Binding-site contacts:
Ligand atom P contacts residue ARG145 of chain 1.VA at 3.7 Å.
Ligand atom C3' contacts residue ILE42 of chain 1.WA at 3.7 Å (hydrophobic).
Ligand atom OP2 contacts residue HIS149 of chain 1.VA at 3.3 Å.
Ligand atom OP1 contacts residue ARG145 of chain 1.VA at 2.3 Å (salt-bridge).
Ligand atom OP1 contacts residue ILE42 of chain 1.WA at 4.1 Å.
Ligand atom N6 contacts residue PHE190 of chain 1.WA at 3.5 Å.
Ligand atom C2' contacts residue ARG155 of chain 1.VA at 3.1 Å.
Ligand atom N4 contacts residue TYR113 of chain 1.VA at 3.8 Å.
Ligand atom N1 contacts residue PHE190 of chain 1.WA at 3.7 Å.
Ligand atom C4 contacts residue PHE190 of chain 1.WA at 3.4 Å (hydrophobic).
Ligand atom C7 contacts residue TYR237 of chain 1.WA at 4.1 Å (hydrophobic).
Ligand atom C2' contacts residue LYS154 of chain 1.VA at 3.6 Å.
Ligand atom OP1 contacts residue ARG235 of chain 1.WA at 3.1 Å (salt-bridge).
Ligand atom C7 contacts residue LEU40 of chain 1.WA at 3.5 Å (hydrophobic).
Ligand atom C5' contacts residue ILE42 of chain 1.WA at 3.8 Å (hydrophobic).
Ligand atom C5 contacts residue PHE190 of chain 1.WA at 3.3 Å (hydrophobic).
Ligand atom OP2 contacts residue ARG235 of chain 1.WA at 2.5 Å (salt-bridge).
Ligand atom O3' contacts residue SER39 of chain 1.WA at 4.1 Å.
Ligand atom N3 contacts residue LYS34 of chain 1.VA at 3.3 Å (salt-bridge).
Ligand atom OP2 contacts residue ARG156 of chain 1.VA at 3.8 Å.
Ligand atom C2 contacts residue PHE190 of chain 1.WA at 4.2 Å (hydrophobic).
Ligand atom C6 contacts residue PHE190 of chain 1.WA at 3.3 Å (hydrophobic).
Ligand atom C8 contacts residue PHE190 of chain 1.WA at 3.5 Å (hydrophobic).
Ligand atom C2' contacts residue LEU40 of chain 1.WA at 4.0 Å (hydrophobic).
Ligand atom O5' contacts residue HIS149 of chain 1.VA at 4.2 Å.
Ligand atom N7 contacts residue PHE190 of chain 1.WA at 3.5 Å.
Ligand atom O3' contacts residue TYR237 of chain 1.WA at 3.6 Å.
Ligand atom N9 contacts residue PHE190 of chain 1.WA at 3.7 Å.
Ligand atom C1' contacts residue ARG155 of chain 1.VA at 3.6 Å.
Ligand atom O3' contacts residue VAL153 of chain 1.VA at 4.2 Å.
Ligand atom OP1 contacts residue HIS149 of chain 1.VA at 3.0 Å.
Ligand atom C2 contacts residue LYS34 of chain 1.VA at 3.3 Å.
Ligand atom OP2 contacts residue TYR237 of chain 1.WA at 2.7 Å (h-bond).
Ligand atom N3 contacts residue PHE190 of chain 1.WA at 3.9 Å.
Ligand atom C2' contacts residue TYR237 of chain 1.WA at 4.0 Å (hydrophobic).
Ligand atom P contacts residue TYR237 of chain 1.WA at 3.8 Å.
Ligand atom OP1 contacts residue VAL153 of chain 1.VA at 3.3 Å.
Ligand atom O4 contacts residue LYS85 of chain 1.WA at 3.2 Å (salt-bridge).
Ligand atom P contacts residue ARG235 of chain 1.WA at 3.3 Å.
Ligand atom P contacts residue HIS149 of chain 1.VA at 3.8 Å.

A small-molecule ligand and the protein it binds are described below.
Small molecule (SMILES): Cc1cn([C@H]2C[C@H](O[P](=O)(O)OC[C@H]3O[C@@H](n4ccc(N)nc4=O)C[C@@H]3O[P](=O)(O)OC[C@H]3O[C@@H](n4ccc(N)nc4=O)C[C@@H]3O[P](=O)(O)OC[C@H]3O[C@@H](n4ccc(N)nc4=O)C[C@@H]3O[P](=O)(O)OC[C@H]3O[C@@H](n4cnc5c(N)ncnc54)C[C@@H]3O)[C@@H](CO[P](=O)(O)O[C@H]3C[C@H](n4cnc5c(N)ncnc54)O[C@@H]3CO[P](=O)(O)O[C@H]3C[C@H](n4cnc5c(N)ncnc54)O[C@@H]3CO[P](=O)(O)O[C@H]3C[C@H](n4cnc5c(N)ncnc54)O[C@@H]3CO[P](=O)(O)O[C@H]3C[C@H](n4cnc5c(N)ncnc54)O[C@@H]3COP(=O)=O)O2)c(=O)[nH]c1=O

Sequence of chain 1.WA:
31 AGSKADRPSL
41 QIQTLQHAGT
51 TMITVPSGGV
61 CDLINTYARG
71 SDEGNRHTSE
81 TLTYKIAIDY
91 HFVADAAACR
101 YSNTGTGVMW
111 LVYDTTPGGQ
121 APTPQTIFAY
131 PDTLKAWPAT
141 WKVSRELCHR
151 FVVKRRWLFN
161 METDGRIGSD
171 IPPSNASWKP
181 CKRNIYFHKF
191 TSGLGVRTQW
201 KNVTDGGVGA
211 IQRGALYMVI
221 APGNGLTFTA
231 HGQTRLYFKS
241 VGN

Sequence of chain 1.VA:
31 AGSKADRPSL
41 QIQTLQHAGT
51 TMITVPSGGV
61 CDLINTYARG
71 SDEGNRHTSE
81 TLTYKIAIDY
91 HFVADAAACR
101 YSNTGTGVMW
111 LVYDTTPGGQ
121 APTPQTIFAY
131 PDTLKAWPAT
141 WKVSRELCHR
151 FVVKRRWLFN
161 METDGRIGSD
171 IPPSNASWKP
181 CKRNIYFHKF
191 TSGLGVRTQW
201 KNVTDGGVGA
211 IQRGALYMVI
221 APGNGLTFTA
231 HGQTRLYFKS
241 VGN